Sequence of chain 1.A:
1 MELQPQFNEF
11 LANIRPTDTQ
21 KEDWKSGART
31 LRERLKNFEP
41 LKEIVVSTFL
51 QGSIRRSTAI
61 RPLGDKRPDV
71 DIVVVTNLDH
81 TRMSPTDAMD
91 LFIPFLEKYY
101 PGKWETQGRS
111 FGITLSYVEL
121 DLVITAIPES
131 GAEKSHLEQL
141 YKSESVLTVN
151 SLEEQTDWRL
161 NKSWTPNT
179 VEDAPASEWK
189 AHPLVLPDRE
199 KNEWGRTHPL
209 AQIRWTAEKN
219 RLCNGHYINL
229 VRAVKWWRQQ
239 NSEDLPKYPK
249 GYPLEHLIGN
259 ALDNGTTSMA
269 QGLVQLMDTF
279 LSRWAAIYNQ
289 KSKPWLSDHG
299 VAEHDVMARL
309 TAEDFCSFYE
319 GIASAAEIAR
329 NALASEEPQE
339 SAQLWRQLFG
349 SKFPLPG

Binding-site contacts:
Ligand atom O3B contacts residue MG1 of chain 1.D at 3.6 Å.
Ligand atom O2G contacts residue MG1 of chain 1.D at 2.1 Å.
Ligand atom O2B contacts residue MG1 of chain 1.D at 2.1 Å.
Ligand atom N1 contacts residue APC1 of chain 1.C at 3.5 Å (h-bond).
Ligand atom N3 contacts residue TYR250 of chain 1.A at 3.5 Å.
Ligand atom C2 contacts residue ASP296 of chain 1.A at 3.4 Å.
Ligand atom N9 contacts residue APC1 of chain 1.C at 3.6 Å (h-bond).
Ligand atom C2 contacts residue TYR250 of chain 1.A at 3.6 Å (hydrophobic).
Ligand atom C1' contacts residue APC1 of chain 1.C at 3.6 Å.
Ligand atom O2B contacts residue ASP71 of chain 1.A at 2.9 Å (salt-bridge).
Ligand atom O2B contacts residue SER53 of chain 1.A at 3.2 Å (h-bond).
Ligand atom PA contacts residue MG1 of chain 1.D at 3.3 Å.
Ligand atom C2 contacts residue GLN210 of chain 1.A at 3.4 Å.
Ligand atom C5 contacts residue APC1 of chain 1.C at 3.2 Å.
Ligand atom N3 contacts residue GLN210 of chain 1.A at 3.1 Å (h-bond).
Ligand atom O3' contacts residue GLY52 of chain 1.A at 3.4 Å.
Ligand atom O1B contacts residue ARG56 of chain 1.A at 3.4 Å (salt-bridge).
Ligand atom O2A contacts residue ASP71 of chain 1.A at 3.0 Å (salt-bridge).
Ligand atom C8 contacts residue APC1 of chain 1.C at 3.6 Å.
Ligand atom PG contacts residue MG1 of chain 1.D at 3.3 Å.
Ligand atom C4 contacts residue TYR250 of chain 1.A at 3.5 Å (hydrophobic).
Ligand atom O2A contacts residue MG1 of chain 1.D at 2.1 Å.
Ligand atom C4 contacts residue APC1 of chain 1.C at 3.2 Å.
Ligand atom O2' contacts residue ARG56 of chain 1.A at 3.2 Å (salt-bridge).
Ligand atom O3G contacts residue SER53 of chain 1.A at 2.6 Å (h-bond).
Ligand atom C5' contacts residue ASP71 of chain 1.A at 3.4 Å.
Ligand atom O3' contacts residue ARG56 of chain 1.A at 3.1 Å (salt-bridge).
Ligand atom O2' contacts residue GLN210 of chain 1.A at 2.5 Å (h-bond).
Ligand atom C2 contacts residue APC1 of chain 1.C at 3.5 Å.
Ligand atom PG contacts residue SER53 of chain 1.A at 3.5 Å.
Ligand atom O4' contacts residue APC1 of chain 1.C at 3.2 Å.
Ligand atom O2G contacts residue ASP69 of chain 1.A at 3.0 Å (salt-bridge).
Ligand atom PB contacts residue MG1 of chain 1.D at 3.1 Å.
Ligand atom O3B contacts residue SER53 of chain 1.A at 3.3 Å (h-bond).
Ligand atom C2' contacts residue GLN210 of chain 1.A at 3.5 Å.
Ligand atom N3 contacts residue APC1 of chain 1.C at 3.4 Å (h-bond).
Ligand atom N6 contacts residue VAL304 of chain 1.A at 3.5 Å (h-bond).
Ligand atom O2A contacts residue MG1 of chain 1.E at 2.4 Å.
Ligand atom C6 contacts residue APC1 of chain 1.C at 3.4 Å.
Ligand atom O2A contacts residue ASP69 of chain 1.A at 2.9 Å (salt-bridge).

The small molecule below binds the protein below.
Small molecule (SMILES): Nc1ncnc2c1ncn2[C@@H]1O[C@H](CO[P](=O)(O)C[P](=O)(O)OP(=O)(O)O)[C@@H](O)[C@H]1O